This protein binds this small molecule.
Small molecule (SMILES): CC[C@H]1CNCc2ccc(NC(=O)c3ccc4cc(C(=N)N)ccc4c3)cc21

Sequence of chain 1.A:
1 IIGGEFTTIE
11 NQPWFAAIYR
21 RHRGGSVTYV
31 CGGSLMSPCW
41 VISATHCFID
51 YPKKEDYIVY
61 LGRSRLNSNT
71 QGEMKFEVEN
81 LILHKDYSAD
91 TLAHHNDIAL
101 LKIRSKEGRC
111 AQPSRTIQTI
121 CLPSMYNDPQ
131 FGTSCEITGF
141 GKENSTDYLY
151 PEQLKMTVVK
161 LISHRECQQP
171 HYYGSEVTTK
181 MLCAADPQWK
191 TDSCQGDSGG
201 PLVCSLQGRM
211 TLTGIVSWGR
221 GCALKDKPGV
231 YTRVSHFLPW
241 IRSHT

Binding-site contacts:
Ligand atom C2 contacts residue SER198 of chain 1.A at 3.8 Å.
Ligand atom C20 contacts residue GLN195 of chain 1.A at 4.0 Å.
Ligand atom C25 contacts residue HIS46 of chain 1.A at 3.5 Å.
Ligand atom C3 contacts residue SER198 of chain 1.A at 4.0 Å.
Ligand atom C1 contacts residue VAL216 of chain 1.A at 4.0 Å (hydrophobic).
Ligand atom C1 contacts residue TRP218 of chain 1.A at 3.7 Å (hydrophobic).
Ligand atom C17 contacts residue ASP192 of chain 1.A at 3.5 Å.
Ligand atom C4 contacts residue GLN195 of chain 1.A at 3.8 Å.
Ligand atom C6 contacts residue GLY219 of chain 1.A at 4.0 Å.
Ligand atom C2 contacts residue VAL216 of chain 1.A at 3.9 Å (hydrophobic).
Ligand atom C25 contacts residue HIS94 of chain 1.A at 4.0 Å.
Ligand atom C38 contacts residue ASP50 of chain 1.A at 3.4 Å.
Ligand atom N19 contacts residue ASP192 of chain 1.A at 3.0 Å (salt-bridge).
Ligand atom C26 contacts residue HIS46 of chain 1.A at 4.0 Å.
Ligand atom N21 contacts residue SER198 of chain 1.A at 3.9 Å.
Ligand atom C2 contacts residue SER217 of chain 1.A at 4.0 Å.
Ligand atom C2 contacts residue TRP218 of chain 1.A at 3.8 Å (hydrophobic).
Ligand atom C5 contacts residue GLY219 of chain 1.A at 4.0 Å.
Ligand atom N21 contacts residue HIS46 of chain 1.A at 3.8 Å.
Ligand atom C22 contacts residue HIS46 of chain 1.A at 3.7 Å.
Ligand atom N18 contacts residue SER193 of chain 1.A at 3.7 Å.
Ligand atom C11 contacts residue GLN195 of chain 1.A at 3.9 Å.
Ligand atom N18 contacts residue ASP192 of chain 1.A at 2.9 Å (salt-bridge).
Ligand atom C10 contacts residue SER198 of chain 1.A at 3.2 Å.
Ligand atom N19 contacts residue SER193 of chain 1.A at 2.7 Å (h-bond).
Ligand atom C5 contacts residue CYS222 of chain 1.A at 4.0 Å (hydrophobic).
Ligand atom C17 contacts residue GLY221 of chain 1.A at 3.9 Å.
Ligand atom C12 contacts residue GLN195 of chain 1.A at 3.6 Å.
Ligand atom C36 contacts residue HIS46 of chain 1.A at 3.9 Å.
Ligand atom N37 contacts residue ASP50 of chain 1.A at 2.7 Å (salt-bridge).
Ligand atom O23 contacts residue GLN195 of chain 1.A at 2.9 Å (h-bond).
Ligand atom C17 contacts residue SER193 of chain 1.A at 3.3 Å.
Ligand atom C6 contacts residue SER193 of chain 1.A at 3.9 Å.
Ligand atom N18 contacts residue GLY221 of chain 1.A at 3.0 Å (h-bond).
Ligand atom C1 contacts residue SER193 of chain 1.A at 4.0 Å.
Ligand atom C36 contacts residue ASP50 of chain 1.A at 3.6 Å.
Ligand atom C5 contacts residue GLY221 of chain 1.A at 3.3 Å.
Ligand atom C13 contacts residue GLN195 of chain 1.A at 3.8 Å.
Ligand atom N19 contacts residue GLY229 of chain 1.A at 3.6 Å.
Ligand atom C24 contacts residue HIS46 of chain 1.A at 3.3 Å.